This protein binds this small molecule.
Small molecule (SMILES): CC[C@H](C)[C@H](N)C(=O)O

Sequence of chain 1.B:
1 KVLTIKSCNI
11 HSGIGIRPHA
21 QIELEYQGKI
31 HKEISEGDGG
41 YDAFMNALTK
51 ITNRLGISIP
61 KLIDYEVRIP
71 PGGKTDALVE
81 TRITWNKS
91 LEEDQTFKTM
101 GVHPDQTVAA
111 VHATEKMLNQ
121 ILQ

Binding-site contacts:
Ligand atom OXT contacts residue PRO104 of chain 1.A at 3.2 Å (h-bond).
Ligand atom O contacts residue PRO104 of chain 1.A at 3.5 Å (h-bond).
Ligand atom CB contacts residue TYR41 of chain 1.B at 4.1 Å (hydrophobic).
Ligand atom C contacts residue PRO104 of chain 1.A at 3.0 Å (hydrophobic).
Ligand atom CA contacts residue VAL79 of chain 1.A at 3.7 Å (hydrophobic).
Ligand atom N contacts residue ALA77 of chain 1.A at 2.8 Å (h-bond).
Ligand atom CA contacts residue THR75 of chain 1.A at 3.8 Å.
Ligand atom CA contacts residue PRO104 of chain 1.A at 2.9 Å (hydrophobic).
Ligand atom CG2 contacts residue GLN106 of chain 1.A at 3.1 Å.
Ligand atom CD1 contacts residue LYS74 of chain 1.A at 3.9 Å.
Ligand atom C contacts residue ASP42 of chain 1.B at 4.1 Å.
Ligand atom CD1 contacts residue ILE69 of chain 1.A at 3.8 Å (hydrophobic).
Ligand atom OXT contacts residue GLY40 of chain 1.B at 4.2 Å.
Ligand atom N contacts residue PRO104 of chain 1.A at 2.8 Å (h-bond).
Ligand atom N contacts residue ASP76 of chain 1.A at 3.6 Å.
Ligand atom CD1 contacts residue TYR65 of chain 1.B at 4.0 Å (hydrophobic).
Ligand atom OXT contacts residue GLN106 of chain 1.A at 2.9 Å (h-bond).
Ligand atom CA contacts residue ALA77 of chain 1.A at 3.5 Å (hydrophobic).
Ligand atom OXT contacts residue GLY39 of chain 1.B at 4.1 Å.
Ligand atom C contacts residue GLY39 of chain 1.B at 3.8 Å.
Ligand atom CB contacts residue ALA77 of chain 1.A at 4.2 Å (hydrophobic).
Ligand atom O contacts residue GLY40 of chain 1.B at 3.6 Å.
Ligand atom O contacts residue THR75 of chain 1.A at 4.0 Å.
Ligand atom O contacts residue TYR41 of chain 1.B at 3.5 Å (h-bond).
Ligand atom OXT contacts residue ASP105 of chain 1.A at 3.5 Å.
Ligand atom CB contacts residue THR75 of chain 1.A at 3.5 Å.
Ligand atom C contacts residue TYR41 of chain 1.B at 4.1 Å (hydrophobic).
Ligand atom CG2 contacts residue TYR65 of chain 1.B at 3.9 Å (hydrophobic).
Ligand atom CG1 contacts residue ALA77 of chain 1.A at 3.6 Å (hydrophobic).
Ligand atom CG1 contacts residue LYS74 of chain 1.A at 4.1 Å.
Ligand atom CG1 contacts residue THR75 of chain 1.A at 3.6 Å.
Ligand atom O contacts residue ASP42 of chain 1.B at 3.0 Å (salt-bridge).
Ligand atom N contacts residue THR75 of chain 1.A at 3.1 Å (h-bond).
Ligand atom C contacts residue ASP105 of chain 1.A at 4.1 Å.
Ligand atom CD1 contacts residue THR75 of chain 1.A at 4.2 Å.
Ligand atom C contacts residue GLN106 of chain 1.A at 4.0 Å.
Ligand atom CG2 contacts residue TYR41 of chain 1.B at 3.9 Å (hydrophobic).
Ligand atom CG1 contacts residue VAL79 of chain 1.A at 4.1 Å (hydrophobic).
Ligand atom CG1 contacts residue ILE69 of chain 1.A at 3.9 Å (hydrophobic).
Ligand atom O contacts residue GLY39 of chain 1.B at 3.1 Å.

Sequence of chain 1.A:
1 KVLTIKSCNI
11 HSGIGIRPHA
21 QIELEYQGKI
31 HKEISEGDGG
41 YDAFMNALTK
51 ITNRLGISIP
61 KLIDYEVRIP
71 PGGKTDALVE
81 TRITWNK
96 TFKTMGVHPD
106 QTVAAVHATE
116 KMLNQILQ